Binding-site contacts:
Ligand atom C23 contacts residue MET22 of chain 5.A at 4.0 Å (hydrophobic).
Ligand atom C21 contacts residue MET22 of chain 5.A at 3.5 Å (hydrophobic).
Ligand atom C2 contacts residue THR45 of chain 5.A at 4.0 Å.
Ligand atom C1 contacts residue THR45 of chain 5.A at 3.6 Å.
Ligand atom C15 contacts residue MET47 of chain 5.A at 3.7 Å (hydrophobic).
Ligand atom C2 contacts residue LEU44 of chain 5.A at 3.9 Å (hydrophobic).
Ligand atom O4 contacts residue MET22 of chain 5.A at 3.9 Å.
Ligand atom N2 contacts residue ARG88 of chain 5.A at 3.7 Å.
Ligand atom C22 contacts residue MET22 of chain 5.A at 3.9 Å (hydrophobic).
Ligand atom N2 contacts residue MET22 of chain 5.A at 3.6 Å.
Ligand atom C23 contacts residue ARG88 of chain 5.A at 3.8 Å.
Ligand atom C3 contacts residue TRP226 of chain 5.A at 3.8 Å (hydrophobic).
Ligand atom C1 contacts residue LEU44 of chain 5.A at 3.8 Å (hydrophobic).
Ligand atom C3 contacts residue THR45 of chain 5.A at 3.9 Å.
Ligand atom C27 contacts residue SER89 of chain 5.A at 3.7 Å.
Ligand atom O3 contacts residue SER99 of chain 5.A at 3.1 Å.
Ligand atom C27 contacts residue PHE86 of chain 5.A at 3.5 Å (hydrophobic).
Ligand atom C10 contacts residue HIS51 of chain 5.A at 3.9 Å.
Ligand atom O1 contacts residue TRP211 of chain 5.A at 3.7 Å.
Ligand atom C11 contacts residue MET47 of chain 5.A at 3.9 Å (hydrophobic).
Ligand atom C12 contacts residue MET47 of chain 5.A at 3.6 Å (hydrophobic).
Ligand atom C19 contacts residue MET22 of chain 5.A at 3.9 Å (hydrophobic).
Ligand atom C3 contacts residue PHE218 of chain 5.A at 3.8 Å (hydrophobic).
Ligand atom CL1 contacts residue MET85 of chain 5.A at 3.6 Å (hydrophobic).
Ligand atom O1 contacts residue HIS204 of chain 5.A at 3.8 Å.
Ligand atom C1 contacts residue PHE41 of chain 5.A at 3.8 Å (hydrophobic).
Ligand atom C19 contacts residue ARG88 of chain 5.A at 3.8 Å.
Ligand atom C28 contacts residue TYR126 of chain 5.A at 3.4 Å (hydrophobic).
Ligand atom C9 contacts residue ALA48 of chain 5.A at 3.9 Å (hydrophobic).
Ligand atom O4 contacts residue ARG88 of chain 5.A at 3.7 Å.
Ligand atom C7 contacts residue LEU44 of chain 5.A at 3.7 Å (hydrophobic).
Ligand atom C20 contacts residue MET22 of chain 5.A at 3.0 Å (hydrophobic).
Ligand atom CL1 contacts residue HIS204 of chain 5.A at 3.9 Å.
Ligand atom C18 contacts residue ILE92 of chain 5.A at 4.0 Å (hydrophobic).
Ligand atom C27 contacts residue TYR126 of chain 5.A at 3.4 Å (hydrophobic).
Ligand atom N1 contacts residue HIS204 of chain 5.A at 3.1 Å (h-bond).
Ligand atom C26 contacts residue PHE86 of chain 5.A at 3.5 Å (hydrophobic).
Ligand atom C18 contacts residue THR27 of chain 5.A at 3.9 Å.
Ligand atom CL1 contacts residue TRP226 of chain 5.A at 4.0 Å (hydrophobic).
Ligand atom C20 contacts residue HIS51 of chain 5.A at 3.9 Å.

Sequence of chain 5.A:
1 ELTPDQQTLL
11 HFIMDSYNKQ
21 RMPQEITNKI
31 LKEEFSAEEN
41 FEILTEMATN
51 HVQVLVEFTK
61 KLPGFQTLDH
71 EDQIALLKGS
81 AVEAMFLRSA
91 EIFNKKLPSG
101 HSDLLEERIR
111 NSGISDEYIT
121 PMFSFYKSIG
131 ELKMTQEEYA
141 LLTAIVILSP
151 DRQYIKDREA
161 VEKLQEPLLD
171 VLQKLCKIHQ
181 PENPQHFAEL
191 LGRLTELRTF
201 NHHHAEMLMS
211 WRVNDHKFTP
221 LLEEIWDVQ

The small molecule below binds the protein below.
Small molecule (SMILES): Cc1cccc(C)c1-c1noc(C(C)C)c1COc1ccc(-c2ccc3cc(C(=O)O)ncc3c2)cc1